Binding-site contacts:
Ligand atom C6 contacts residue TYR124 of chain 1.B at 3.9 Å (hydrophobic).
Ligand atom C5 contacts residue ASN135 of chain 1.B at 3.7 Å.
Ligand atom C1 contacts residue ASN135 of chain 1.B at 1.4 Å.
Ligand atom C3 contacts residue ASN135 of chain 1.B at 3.8 Å.
Ligand atom N2 contacts residue ASN135 of chain 1.B at 2.9 Å (h-bond).
Ligand atom O5 contacts residue ASN135 of chain 1.B at 2.4 Å (h-bond).
Ligand atom C2 contacts residue ASN135 of chain 1.B at 2.5 Å.
Ligand atom C7 contacts residue ASN135 of chain 1.B at 3.3 Å.
Ligand atom C4 contacts residue ASN135 of chain 1.B at 4.2 Å.
Ligand atom C5 contacts residue TYR124 of chain 1.B at 4.3 Å (hydrophobic).
Ligand atom O7 contacts residue ASN135 of chain 1.B at 3.1 Å (h-bond).

Sequence of chain 1.B:
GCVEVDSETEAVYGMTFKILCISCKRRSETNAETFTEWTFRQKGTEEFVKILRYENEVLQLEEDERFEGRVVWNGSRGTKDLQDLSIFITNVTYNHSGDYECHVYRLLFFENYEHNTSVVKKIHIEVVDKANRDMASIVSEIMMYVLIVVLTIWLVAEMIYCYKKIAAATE

The protein below binds the small molecule below.
Small molecule (SMILES): CC(=O)N[C@@H]1[C@@H](O)[C@H](O)[C@@H](CO)O[C@H]1O